The protein below binds the small molecule below.
Small molecule (SMILES): CCCCCCCCCCCCOS(=O)(=O)O

Sequence of chain 11.A:
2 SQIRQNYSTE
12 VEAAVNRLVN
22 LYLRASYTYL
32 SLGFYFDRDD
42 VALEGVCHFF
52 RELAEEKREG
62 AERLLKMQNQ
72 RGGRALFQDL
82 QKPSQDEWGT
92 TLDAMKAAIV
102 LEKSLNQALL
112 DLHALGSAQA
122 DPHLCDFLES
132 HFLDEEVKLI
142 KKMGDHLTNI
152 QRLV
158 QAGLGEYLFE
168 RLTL

Sequence of chain 14.A:
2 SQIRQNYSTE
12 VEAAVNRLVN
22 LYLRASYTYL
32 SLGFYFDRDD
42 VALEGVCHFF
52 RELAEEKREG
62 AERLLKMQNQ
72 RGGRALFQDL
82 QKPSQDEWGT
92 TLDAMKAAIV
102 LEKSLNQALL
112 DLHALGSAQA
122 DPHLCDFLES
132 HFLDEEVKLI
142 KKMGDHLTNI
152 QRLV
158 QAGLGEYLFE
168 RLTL

Binding-site contacts:
Ligand atom C4 contacts residue ARG59 of chain 14.A at 3.8 Å.
Ligand atom C8 contacts residue LEU81 of chain 14.A at 3.7 Å (hydrophobic).
Ligand atom C2 contacts residue SDS1 of chain 14.B at 0.7 Å.
Ligand atom C10 contacts residue SDS1 of chain 14.B at 0.7 Å.
Ligand atom C11 contacts residue SDS1 of chain 14.B at 0.6 Å.
Ligand atom S contacts residue GLU63 of chain 11.A at 3.4 Å (salt-bridge).
Ligand atom O1S contacts residue GLU56 of chain 14.A at 3.7 Å.
Ligand atom O3S contacts residue SDS1 of chain 14.B at 2.1 Å.
Ligand atom O1S contacts residue SDS1 of chain 14.B at 1.1 Å.
Ligand atom O3S contacts residue LEU31 of chain 14.A at 3.7 Å.
Ligand atom O2S contacts residue SER27 of chain 14.A at 3.4 Å (h-bond).
Ligand atom C8 contacts residue SDS1 of chain 14.B at 0.7 Å.
Ligand atom C5 contacts residue SDS1 of chain 14.B at 0.4 Å.
Ligand atom C1 contacts residue SER27 of chain 14.A at 3.2 Å.
Ligand atom C7 contacts residue SDS1 of chain 14.B at 0.7 Å.
Ligand atom C9 contacts residue SDS1 of chain 14.B at 0.7 Å.
Ligand atom C12 contacts residue SER27 of chain 14.A at 3.3 Å.
Ligand atom C3 contacts residue ARG59 of chain 14.A at 3.6 Å.
Ligand atom C2 contacts residue ALA55 of chain 11.A at 3.8 Å (hydrophobic).
Ligand atom O4 contacts residue GLU63 of chain 11.A at 3.4 Å (salt-bridge).
Ligand atom C3 contacts residue SER27 of chain 11.A at 3.1 Å.
Ligand atom C3 contacts residue SDS1 of chain 14.B at 0.6 Å.
Ligand atom O2S contacts residue SDS1 of chain 14.B at 0.6 Å.
Ligand atom O3S contacts residue GLU63 of chain 11.A at 2.4 Å (salt-bridge).
Ligand atom O4 contacts residue ARG59 of chain 11.A at 3.0 Å.
Ligand atom S contacts residue SDS1 of chain 14.B at 0.7 Å.
Ligand atom O3S contacts residue ARG59 of chain 11.A at 3.2 Å.
Ligand atom C1 contacts residue SDS1 of chain 14.B at 0.4 Å.
Ligand atom O1S contacts residue ALA55 of chain 14.A at 2.9 Å.
Ligand atom S contacts residue ARG59 of chain 11.A at 3.3 Å.
Ligand atom C4 contacts residue SER27 of chain 11.A at 3.4 Å.
Ligand atom O2S contacts residue ARG59 of chain 11.A at 3.2 Å.
Ligand atom C5 contacts residue SER27 of chain 11.A at 3.2 Å.
Ligand atom C4 contacts residue SDS1 of chain 14.B at 0.4 Å.
Ligand atom C6 contacts residue SDS1 of chain 14.B at 0.6 Å.
Ligand atom C12 contacts residue SDS1 of chain 14.B at 0.4 Å.
Ligand atom C3 contacts residue ALA55 of chain 11.A at 3.8 Å (hydrophobic).
Ligand atom C2 contacts residue GLU63 of chain 14.A at 3.7 Å.
Ligand atom O4 contacts residue SDS1 of chain 14.B at 1.4 Å.
Ligand atom O4 contacts residue ARG59 of chain 14.A at 3.5 Å (salt-bridge).